Sequence of chain 1.A:
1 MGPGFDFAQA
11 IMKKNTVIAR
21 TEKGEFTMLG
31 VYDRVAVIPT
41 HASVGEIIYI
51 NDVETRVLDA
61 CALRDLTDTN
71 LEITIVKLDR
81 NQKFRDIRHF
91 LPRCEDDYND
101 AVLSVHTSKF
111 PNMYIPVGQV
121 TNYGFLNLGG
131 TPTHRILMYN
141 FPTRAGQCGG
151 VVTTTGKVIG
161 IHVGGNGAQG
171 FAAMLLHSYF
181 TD

The protein below binds the small molecule below.
Small molecule (SMILES): CS(=O)(=O)N1CCC(O)CC1

Binding-site contacts:
Ligand atom C6 contacts residue GLU72 of chain 1.A at 4.0 Å.
Ligand atom O2 contacts residue VAL163 of chain 1.A at 4.3 Å.
Ligand atom O2 contacts residue LEU128 of chain 1.A at 3.6 Å.
Ligand atom C3 contacts residue GLY129 of chain 1.A at 3.4 Å.
Ligand atom O3 contacts residue THR131 of chain 1.A at 2.6 Å (h-bond).
Ligand atom S1 contacts residue GLY129 of chain 1.A at 4.0 Å.
Ligand atom C2 contacts residue GLY129 of chain 1.A at 3.9 Å.
Ligand atom C1 contacts residue HIS41 of chain 1.A at 4.0 Å.
Ligand atom C6 contacts residue LEU128 of chain 1.A at 4.0 Å (hydrophobic).
Ligand atom C5 contacts residue HIS41 of chain 1.A at 4.4 Å.
Ligand atom C5 contacts residue LEU128 of chain 1.A at 3.5 Å (hydrophobic).
Ligand atom C5 contacts residue THR131 of chain 1.A at 4.3 Å.
Ligand atom C4 contacts residue THR131 of chain 1.A at 3.7 Å.
Ligand atom C5 contacts residue GLU72 of chain 1.A at 3.7 Å.
Ligand atom C2 contacts residue LEU128 of chain 1.A at 4.4 Å (hydrophobic).
Ligand atom N1 contacts residue LEU128 of chain 1.A at 3.9 Å.
Ligand atom N1 contacts residue GLY129 of chain 1.A at 3.7 Å.
Ligand atom C3 contacts residue LEU128 of chain 1.A at 3.9 Å (hydrophobic).
Ligand atom O3 contacts residue LEU128 of chain 1.A at 4.3 Å.
Ligand atom O2 contacts residue GLY129 of chain 1.A at 4.0 Å.
Ligand atom C3 contacts residue THR131 of chain 1.A at 3.8 Å.
Ligand atom C4 contacts residue LEU128 of chain 1.A at 4.1 Å (hydrophobic).
Ligand atom C6 contacts residue HIS41 of chain 1.A at 3.8 Å.
Ligand atom O3 contacts residue GLU72 of chain 1.A at 4.4 Å.
Ligand atom O1 contacts residue GLY129 of chain 1.A at 3.6 Å.